A protein and the small-molecule ligand that binds it are described below.
Small molecule (SMILES): CC(=O)N[C@H]1[C@H](O[C@H]2[C@H](O)[C@@H](NC(C)=O)CO[C@@H]2CO)O[C@H](CO)[C@@H](O[C@@H]2O[C@H](CO)[C@@H](O)[C@H](O)[C@@H]2O)[C@@H]1O

Sequence of chain 1.A:
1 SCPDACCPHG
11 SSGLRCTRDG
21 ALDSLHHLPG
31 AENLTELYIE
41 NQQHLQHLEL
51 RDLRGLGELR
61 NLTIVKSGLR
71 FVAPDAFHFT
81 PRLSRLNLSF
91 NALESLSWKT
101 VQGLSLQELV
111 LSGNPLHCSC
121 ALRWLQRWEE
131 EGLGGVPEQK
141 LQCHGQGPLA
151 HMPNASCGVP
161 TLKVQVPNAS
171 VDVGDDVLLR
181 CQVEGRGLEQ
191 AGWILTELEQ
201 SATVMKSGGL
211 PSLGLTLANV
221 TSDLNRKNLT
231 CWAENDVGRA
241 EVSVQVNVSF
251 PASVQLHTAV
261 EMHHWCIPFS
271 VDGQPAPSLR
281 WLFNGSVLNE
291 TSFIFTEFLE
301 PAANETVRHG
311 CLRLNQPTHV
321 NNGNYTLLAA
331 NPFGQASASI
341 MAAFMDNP

Binding-site contacts:
Ligand atom O6 contacts residue SER89 of chain 1.A at 3.6 Å (h-bond).
Ligand atom O5 contacts residue ASN87 of chain 1.A at 2.3 Å (h-bond).
Ligand atom C5 contacts residue VAL65 of chain 1.A at 4.2 Å (hydrophobic).
Ligand atom C5 contacts residue PHE90 of chain 1.A at 4.3 Å (hydrophobic).
Ligand atom N2 contacts residue ASN87 of chain 1.A at 3.0 Å (h-bond).
Ligand atom C6 contacts residue PHE90 of chain 1.A at 4.4 Å (hydrophobic).
Ligand atom C1 contacts residue SER89 of chain 1.A at 3.5 Å.
Ligand atom C5 contacts residue ASN87 of chain 1.A at 3.6 Å.
Ligand atom C7 contacts residue ASN87 of chain 1.A at 3.6 Å.
Ligand atom C7 contacts residue VAL110 of chain 1.A at 4.0 Å (hydrophobic).
Ligand atom C6 contacts residue VAL65 of chain 1.A at 3.7 Å (hydrophobic).
Ligand atom C8 contacts residue VAL110 of chain 1.A at 3.7 Å (hydrophobic).
Ligand atom O5 contacts residue THR63 of chain 1.A at 4.4 Å.
Ligand atom O5 contacts residue VAL65 of chain 1.A at 3.7 Å.
Ligand atom O6 contacts residue PHE90 of chain 1.A at 3.2 Å.
Ligand atom C3 contacts residue ASN87 of chain 1.A at 3.8 Å.
Ligand atom C4 contacts residue ASN87 of chain 1.A at 4.2 Å.
Ligand atom C7 contacts residue PHE90 of chain 1.A at 3.9 Å (hydrophobic).
Ligand atom O7 contacts residue ASN87 of chain 1.A at 3.8 Å.
Ligand atom O6 contacts residue VAL65 of chain 1.A at 3.6 Å.
Ligand atom C7 contacts residue GLU108 of chain 1.A at 4.0 Å.
Ligand atom C8 contacts residue PHE90 of chain 1.A at 3.5 Å (hydrophobic).
Ligand atom O5 contacts residue SER89 of chain 1.A at 3.4 Å (h-bond).
Ligand atom C5 contacts residue SER89 of chain 1.A at 3.5 Å.
Ligand atom C2 contacts residue ASN87 of chain 1.A at 2.5 Å.
Ligand atom C1 contacts residue ASN87 of chain 1.A at 1.4 Å.
Ligand atom O7 contacts residue GLU108 of chain 1.A at 4.1 Å.
Ligand atom O7 contacts residue PHE90 of chain 1.A at 3.9 Å.
Ligand atom C1 contacts residue VAL110 of chain 1.A at 4.0 Å (hydrophobic).
Ligand atom N2 contacts residue VAL110 of chain 1.A at 3.9 Å.
Ligand atom C8 contacts residue GLU108 of chain 1.A at 3.1 Å.
Ligand atom C6 contacts residue SER89 of chain 1.A at 4.0 Å.